A protein and the small-molecule ligand that binds it are described below.
Small molecule (SMILES): CC(=O)N[C@@H]1[C@@H](O)[C@H](O)[C@@H](CO)O[C@H]1O

Sequence of chain 2.A:
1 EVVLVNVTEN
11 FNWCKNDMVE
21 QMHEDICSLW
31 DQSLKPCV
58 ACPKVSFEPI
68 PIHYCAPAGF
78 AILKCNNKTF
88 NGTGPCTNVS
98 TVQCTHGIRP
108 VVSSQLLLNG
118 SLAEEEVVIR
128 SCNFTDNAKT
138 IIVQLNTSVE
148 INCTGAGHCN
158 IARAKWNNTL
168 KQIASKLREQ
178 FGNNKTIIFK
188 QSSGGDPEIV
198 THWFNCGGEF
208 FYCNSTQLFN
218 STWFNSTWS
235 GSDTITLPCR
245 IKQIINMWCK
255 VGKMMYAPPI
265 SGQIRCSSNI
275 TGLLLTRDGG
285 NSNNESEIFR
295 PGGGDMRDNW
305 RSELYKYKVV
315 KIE

Binding-site contacts:
Ligand atom O6 contacts residue ASP133 of chain 2.A at 3.8 Å.
Ligand atom N2 contacts residue ASN130 of chain 2.A at 2.8 Å (h-bond).
Ligand atom C7 contacts residue ASN130 of chain 2.A at 3.5 Å.
Ligand atom C6 contacts residue ASP133 of chain 2.A at 4.5 Å.
Ligand atom C1 contacts residue ASN130 of chain 2.A at 1.4 Å.
Ligand atom O6 contacts residue THR132 of chain 2.A at 4.2 Å.
Ligand atom C8 contacts residue ASN130 of chain 2.A at 3.5 Å.
Ligand atom C6 contacts residue THR132 of chain 2.A at 4.0 Å.
Ligand atom C1 contacts residue ASP133 of chain 2.A at 4.1 Å.
Ligand atom O5 contacts residue ASP133 of chain 2.A at 3.4 Å.
Ligand atom C4 contacts residue ASN130 of chain 2.A at 4.0 Å.
Ligand atom O5 contacts residue ASN130 of chain 2.A at 2.2 Å (h-bond).
Ligand atom O5 contacts residue THR132 of chain 2.A at 4.0 Å.
Ligand atom C5 contacts residue ASN130 of chain 2.A at 3.5 Å.
Ligand atom C3 contacts residue ASN130 of chain 2.A at 3.6 Å.
Ligand atom C1 contacts residue THR132 of chain 2.A at 4.1 Å.
Ligand atom C2 contacts residue ASN130 of chain 2.A at 2.2 Å.
Ligand atom C5 contacts residue ASP133 of chain 2.A at 4.5 Å.
Ligand atom C5 contacts residue THR132 of chain 2.A at 4.0 Å.